Sequence of chain 44.F:
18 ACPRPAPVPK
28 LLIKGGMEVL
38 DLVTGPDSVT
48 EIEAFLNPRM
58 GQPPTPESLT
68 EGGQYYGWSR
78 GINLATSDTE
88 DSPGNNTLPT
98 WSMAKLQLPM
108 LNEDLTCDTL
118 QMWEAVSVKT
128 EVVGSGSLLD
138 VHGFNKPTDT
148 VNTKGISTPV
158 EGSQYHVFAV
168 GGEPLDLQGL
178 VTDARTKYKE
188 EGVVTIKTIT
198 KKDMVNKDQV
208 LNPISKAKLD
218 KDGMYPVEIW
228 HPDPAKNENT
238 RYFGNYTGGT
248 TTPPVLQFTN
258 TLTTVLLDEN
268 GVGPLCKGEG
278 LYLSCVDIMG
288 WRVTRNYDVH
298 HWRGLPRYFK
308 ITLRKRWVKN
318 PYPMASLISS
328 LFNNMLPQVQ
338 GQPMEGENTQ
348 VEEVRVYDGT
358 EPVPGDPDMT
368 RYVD

This protein binds this small molecule.
Small molecule (SMILES): CC(=O)N[C@@H]1[C@@H](O[C@@H]2O[C@H](CO)[C@H](O)[C@H](O[C@]3(C(=O)O)C[C@H](O)[C@@H](NC(C)=O)[C@H]([C@H](O)[C@H](O)CO)O3)[C@H]2O)[C@H](O)[C@@H](CO[C@]2(C(=O)O)C[C@H](O)[C@@H](NC(C)=O)[C@H]([C@H](O)[C@H](O)CO)O2)O[C@H]1O

Binding-site contacts:
Ligand atom O8 contacts residue TYR72 of chain 44.F at 3.9 Å.
Ligand atom O4 contacts residue THR291 of chain 44.F at 3.4 Å.
Ligand atom C10 contacts residue TYR72 of chain 44.F at 4.1 Å (hydrophobic).
Ligand atom O1B contacts residue ARG77 of chain 44.F at 2.5 Å (salt-bridge).
Ligand atom O4 contacts residue ILE79 of chain 44.F at 3.6 Å (h-bond).
Ligand atom C3 contacts residue GLY78 of chain 44.F at 4.1 Å.
Ligand atom C2 contacts residue GLY78 of chain 44.F at 4.1 Å.
Ligand atom C3 contacts residue VAL296 of chain 44.F at 3.7 Å (hydrophobic).
Ligand atom O4 contacts residue TYR72 of chain 44.F at 3.8 Å.
Ligand atom C1 contacts residue ARG77 of chain 44.F at 3.1 Å.
Ligand atom C11 contacts residue ASP85 of chain 43.F at 4.2 Å.
Ligand atom C3 contacts residue GLY78 of chain 44.F at 3.9 Å.
Ligand atom O4 contacts residue ASN80 of chain 44.F at 4.0 Å.
Ligand atom O3 contacts residue GLY78 of chain 44.F at 3.6 Å.
Ligand atom O1A contacts residue TYR72 of chain 44.F at 3.1 Å.
Ligand atom O1B contacts residue SER89 of chain 44.F at 3.5 Å (h-bond).
Ligand atom C3 contacts residue HIS298 of chain 44.F at 4.1 Å.
Ligand atom O6 contacts residue ASN93 of chain 44.F at 3.0 Å (h-bond).
Ligand atom O1A contacts residue ARG77 of chain 44.F at 3.0 Å (salt-bridge).
Ligand atom C1 contacts residue GLY78 of chain 44.F at 4.1 Å.
Ligand atom C4 contacts residue HIS298 of chain 44.F at 4.0 Å.
Ligand atom C6 contacts residue ARG77 of chain 44.F at 4.3 Å.
Ligand atom C4 contacts residue TYR72 of chain 44.F at 3.4 Å (hydrophobic).
Ligand atom C6 contacts residue TYR72 of chain 44.F at 3.8 Å (hydrophobic).
Ligand atom O4 contacts residue HIS298 of chain 44.F at 3.0 Å (h-bond).
Ligand atom C4 contacts residue GLY78 of chain 44.F at 3.4 Å.
Ligand atom C1 contacts residue SER89 of chain 44.F at 4.2 Å.
Ligand atom C3 contacts residue ARG77 of chain 44.F at 4.1 Å.
Ligand atom C5 contacts residue ASN93 of chain 44.F at 4.1 Å.
Ligand atom N5 contacts residue TYR72 of chain 44.F at 3.0 Å (h-bond).
Ligand atom C6 contacts residue ASN93 of chain 44.F at 3.1 Å.
Ligand atom C8 contacts residue ARG77 of chain 44.F at 4.1 Å.
Ligand atom O8 contacts residue ARG77 of chain 44.F at 3.1 Å (salt-bridge).
Ligand atom O3 contacts residue VAL296 of chain 44.F at 4.3 Å.
Ligand atom C5 contacts residue TYR72 of chain 44.F at 3.5 Å (hydrophobic).
Ligand atom O1A contacts residue GLY78 of chain 44.F at 3.7 Å.
Ligand atom O8 contacts residue GLU87 of chain 44.F at 3.9 Å.
Ligand atom O4 contacts residue GLY78 of chain 44.F at 3.2 Å.
Ligand atom C1 contacts residue TYR72 of chain 44.F at 4.0 Å (hydrophobic).
Ligand atom O1A contacts residue SER89 of chain 44.F at 4.1 Å.

Sequence of chain 43.F:
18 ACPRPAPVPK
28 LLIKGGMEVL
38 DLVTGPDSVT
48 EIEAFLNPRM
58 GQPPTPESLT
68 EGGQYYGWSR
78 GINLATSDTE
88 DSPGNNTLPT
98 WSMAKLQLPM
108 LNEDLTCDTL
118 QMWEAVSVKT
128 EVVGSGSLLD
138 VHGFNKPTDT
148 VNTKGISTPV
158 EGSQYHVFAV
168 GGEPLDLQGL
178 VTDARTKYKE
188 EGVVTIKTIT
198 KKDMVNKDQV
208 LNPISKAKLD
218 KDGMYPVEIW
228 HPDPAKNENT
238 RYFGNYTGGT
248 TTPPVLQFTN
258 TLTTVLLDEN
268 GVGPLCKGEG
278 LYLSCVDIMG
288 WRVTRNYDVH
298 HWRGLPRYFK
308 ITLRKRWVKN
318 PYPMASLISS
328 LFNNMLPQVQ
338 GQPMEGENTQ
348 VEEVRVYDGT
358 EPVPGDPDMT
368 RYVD